A small-molecule ligand and the protein it binds are described below.
Small molecule (SMILES): CC(=O)N[C@H]1[C@H](O[C@H]2[C@H](O)[C@@H](NC(C)=O)CO[C@@H]2CO)O[C@H](CO)[C@@H](O)[C@@H]1O

Sequence of chain 1.E:
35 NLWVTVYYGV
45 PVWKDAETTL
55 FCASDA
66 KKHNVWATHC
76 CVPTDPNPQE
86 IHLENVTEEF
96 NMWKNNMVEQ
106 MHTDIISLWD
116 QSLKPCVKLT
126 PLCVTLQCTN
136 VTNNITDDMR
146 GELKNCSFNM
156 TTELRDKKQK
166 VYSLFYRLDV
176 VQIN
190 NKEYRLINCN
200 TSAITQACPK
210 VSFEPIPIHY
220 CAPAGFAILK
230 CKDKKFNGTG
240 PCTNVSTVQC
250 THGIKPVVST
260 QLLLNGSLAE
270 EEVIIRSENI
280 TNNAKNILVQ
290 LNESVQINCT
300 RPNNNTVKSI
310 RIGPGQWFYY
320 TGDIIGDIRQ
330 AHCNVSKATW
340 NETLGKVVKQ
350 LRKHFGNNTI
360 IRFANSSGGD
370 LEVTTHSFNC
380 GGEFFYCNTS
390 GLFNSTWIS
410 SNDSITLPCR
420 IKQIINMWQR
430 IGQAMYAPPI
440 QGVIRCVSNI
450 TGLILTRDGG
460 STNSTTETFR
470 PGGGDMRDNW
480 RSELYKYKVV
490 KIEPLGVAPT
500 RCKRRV

Binding-site contacts:
Ligand atom N2 contacts residue ASN303 of chain 1.E at 3.0 Å (h-bond).
Ligand atom O7 contacts residue VAL442 of chain 1.E at 4.1 Å.
Ligand atom C5 contacts residue ASN303 of chain 1.E at 3.8 Å.
Ligand atom O5 contacts residue ILE324 of chain 1.E at 3.3 Å.
Ligand atom O6 contacts residue ILE324 of chain 1.E at 4.4 Å.
Ligand atom C7 contacts residue VAL442 of chain 1.E at 4.1 Å (hydrophobic).
Ligand atom C1 contacts residue ILE324 of chain 1.E at 3.8 Å (hydrophobic).
Ligand atom O5 contacts residue ASN303 of chain 1.E at 2.5 Å (h-bond).
Ligand atom C8 contacts residue VAL442 of chain 1.E at 3.4 Å (hydrophobic).
Ligand atom C8 contacts residue ASN303 of chain 1.E at 4.2 Å.
Ligand atom C7 contacts residue ASN303 of chain 1.E at 3.3 Å.
Ligand atom C1 contacts residue ASN303 of chain 1.E at 1.5 Å.
Ligand atom C2 contacts residue ASN303 of chain 1.E at 2.6 Å.
Ligand atom O7 contacts residue ASN303 of chain 1.E at 3.2 Å (h-bond).
Ligand atom C5 contacts residue ILE324 of chain 1.E at 3.9 Å (hydrophobic).
Ligand atom C3 contacts residue ASN303 of chain 1.E at 3.9 Å.
Ligand atom C4 contacts residue ASN303 of chain 1.E at 4.4 Å.
Ligand atom C6 contacts residue ILE324 of chain 1.E at 4.1 Å (hydrophobic).